Sequence of chain 1.A:
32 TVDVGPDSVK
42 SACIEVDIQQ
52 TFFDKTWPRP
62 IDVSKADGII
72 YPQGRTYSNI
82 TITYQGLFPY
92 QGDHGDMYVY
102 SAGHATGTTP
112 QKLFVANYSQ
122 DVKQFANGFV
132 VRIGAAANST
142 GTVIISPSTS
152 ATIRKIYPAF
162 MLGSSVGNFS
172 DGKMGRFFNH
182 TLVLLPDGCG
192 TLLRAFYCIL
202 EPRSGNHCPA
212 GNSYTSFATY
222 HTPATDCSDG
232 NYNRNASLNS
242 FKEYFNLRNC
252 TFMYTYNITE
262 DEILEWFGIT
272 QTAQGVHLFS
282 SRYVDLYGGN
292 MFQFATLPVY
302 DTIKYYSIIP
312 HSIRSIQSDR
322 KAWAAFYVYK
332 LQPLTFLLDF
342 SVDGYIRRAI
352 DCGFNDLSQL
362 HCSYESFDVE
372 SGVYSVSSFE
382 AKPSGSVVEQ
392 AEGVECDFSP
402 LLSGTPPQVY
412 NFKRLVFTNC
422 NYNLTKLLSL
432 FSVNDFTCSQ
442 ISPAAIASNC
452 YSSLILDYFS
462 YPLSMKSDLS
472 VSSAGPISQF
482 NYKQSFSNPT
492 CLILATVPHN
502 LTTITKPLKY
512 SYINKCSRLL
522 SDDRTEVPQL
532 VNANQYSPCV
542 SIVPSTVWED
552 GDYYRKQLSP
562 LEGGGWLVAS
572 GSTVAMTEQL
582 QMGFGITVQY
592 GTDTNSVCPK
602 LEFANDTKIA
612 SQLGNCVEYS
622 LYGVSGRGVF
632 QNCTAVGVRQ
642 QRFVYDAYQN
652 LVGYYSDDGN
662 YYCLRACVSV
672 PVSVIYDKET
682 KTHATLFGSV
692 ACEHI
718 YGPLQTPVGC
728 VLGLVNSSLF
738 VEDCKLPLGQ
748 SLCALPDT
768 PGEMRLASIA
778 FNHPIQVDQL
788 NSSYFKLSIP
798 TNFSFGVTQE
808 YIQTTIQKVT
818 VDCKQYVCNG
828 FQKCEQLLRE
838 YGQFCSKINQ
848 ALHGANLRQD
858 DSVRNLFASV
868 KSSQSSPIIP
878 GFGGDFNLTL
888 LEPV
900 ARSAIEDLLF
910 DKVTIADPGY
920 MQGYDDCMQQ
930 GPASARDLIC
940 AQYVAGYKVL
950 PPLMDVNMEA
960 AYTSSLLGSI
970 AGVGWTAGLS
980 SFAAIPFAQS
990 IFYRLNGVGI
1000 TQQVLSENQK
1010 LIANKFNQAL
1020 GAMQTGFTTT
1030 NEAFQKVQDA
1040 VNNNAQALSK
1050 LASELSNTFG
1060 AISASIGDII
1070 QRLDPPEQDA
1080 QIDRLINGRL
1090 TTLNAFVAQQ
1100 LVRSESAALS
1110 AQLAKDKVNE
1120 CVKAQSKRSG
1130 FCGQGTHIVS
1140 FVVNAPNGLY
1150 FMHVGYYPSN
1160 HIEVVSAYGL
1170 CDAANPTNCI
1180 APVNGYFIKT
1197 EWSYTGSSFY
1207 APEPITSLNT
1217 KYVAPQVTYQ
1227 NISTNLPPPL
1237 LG

Binding-site contacts:
Ligand atom C6 contacts residue SER933 of chain 1.A at 4.2 Å.
Ligand atom C7 contacts residue ASN80 of chain 1.A at 3.5 Å.
Ligand atom C5 contacts residue ASN80 of chain 1.A at 3.7 Å.
Ligand atom C4 contacts residue ASN80 of chain 1.A at 4.3 Å.
Ligand atom O7 contacts residue ASN80 of chain 1.A at 3.6 Å.
Ligand atom C1 contacts residue ASN80 of chain 1.A at 1.4 Å.
Ligand atom C7 contacts residue VAL343 of chain 1.A at 4.0 Å (hydrophobic).
Ligand atom C8 contacts residue VAL343 of chain 1.A at 3.8 Å (hydrophobic).
Ligand atom C2 contacts residue ASN80 of chain 1.A at 2.5 Å.
Ligand atom N2 contacts residue VAL343 of chain 1.A at 3.9 Å.
Ligand atom C3 contacts residue ASN80 of chain 1.A at 3.8 Å.
Ligand atom O5 contacts residue ASN80 of chain 1.A at 2.4 Å (h-bond).
Ligand atom N2 contacts residue ASN80 of chain 1.A at 3.0 Å (h-bond).

The protein below binds the small molecule below.
Small molecule (SMILES): CC(=O)N[C@H]1[C@H](O[C@H]2[C@H](O)[C@@H](NC(C)=O)CO[C@@H]2CO)O[C@H](CO)[C@@H](O)[C@@H]1O